This small molecule binds to this protein.
Small molecule (SMILES): CC(=O)N[C@@H]1[C@@H](O)[C@H](O)[C@@H](CO)O[C@H]1O

Binding-site contacts:
Ligand atom O5 contacts residue GLU479 of chain 1.C at 3.8 Å.
Ligand atom C5 contacts residue THR485 of chain 1.C at 4.1 Å.
Ligand atom C6 contacts residue GLU479 of chain 1.C at 4.5 Å.
Ligand atom O6 contacts residue GLU479 of chain 1.C at 3.9 Å.
Ligand atom C2 contacts residue ASN483 of chain 1.C at 2.4 Å.
Ligand atom C5 contacts residue ASN483 of chain 1.C at 3.7 Å.
Ligand atom N2 contacts residue ASN483 of chain 1.C at 2.8 Å (h-bond).
Ligand atom O5 contacts residue THR485 of chain 1.C at 3.7 Å.
Ligand atom O7 contacts residue ASN483 of chain 1.C at 3.2 Å (h-bond).
Ligand atom C6 contacts residue SER480 of chain 1.C at 3.9 Å.
Ligand atom C6 contacts residue GLU476 of chain 1.C at 3.4 Å.
Ligand atom C4 contacts residue ASN483 of chain 1.C at 4.2 Å.
Ligand atom O5 contacts residue SER480 of chain 1.C at 3.9 Å.
Ligand atom C7 contacts residue ASN483 of chain 1.C at 3.2 Å.
Ligand atom C1 contacts residue ASN483 of chain 1.C at 1.4 Å.
Ligand atom O5 contacts residue ASN483 of chain 1.C at 2.4 Å (h-bond).
Ligand atom C1 contacts residue THR485 of chain 1.C at 3.7 Å.
Ligand atom O6 contacts residue GLU476 of chain 1.C at 3.2 Å (salt-bridge).
Ligand atom O6 contacts residue SER480 of chain 1.C at 4.3 Å.
Ligand atom C8 contacts residue ASN483 of chain 1.C at 4.3 Å.
Ligand atom C1 contacts residue GLU479 of chain 1.C at 4.4 Å.
Ligand atom C3 contacts residue ASN483 of chain 1.C at 3.8 Å.

Sequence of chain 1.C:
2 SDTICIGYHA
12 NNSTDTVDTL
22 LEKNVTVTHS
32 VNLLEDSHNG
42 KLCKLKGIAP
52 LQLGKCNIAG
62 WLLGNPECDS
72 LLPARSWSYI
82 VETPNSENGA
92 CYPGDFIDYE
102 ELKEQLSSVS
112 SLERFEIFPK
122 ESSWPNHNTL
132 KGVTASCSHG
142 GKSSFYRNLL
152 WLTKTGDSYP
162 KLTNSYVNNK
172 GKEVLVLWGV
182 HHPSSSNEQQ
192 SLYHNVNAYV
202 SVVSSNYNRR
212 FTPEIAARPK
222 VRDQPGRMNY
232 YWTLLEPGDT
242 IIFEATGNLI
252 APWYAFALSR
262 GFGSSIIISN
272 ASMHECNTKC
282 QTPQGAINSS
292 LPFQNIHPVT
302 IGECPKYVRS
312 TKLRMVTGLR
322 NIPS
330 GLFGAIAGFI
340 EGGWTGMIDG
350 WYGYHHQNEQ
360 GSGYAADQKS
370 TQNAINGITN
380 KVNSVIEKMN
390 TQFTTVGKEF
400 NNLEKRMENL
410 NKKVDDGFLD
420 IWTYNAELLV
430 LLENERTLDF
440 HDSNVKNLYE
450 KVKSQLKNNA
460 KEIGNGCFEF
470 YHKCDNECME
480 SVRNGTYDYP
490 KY